Binding-site contacts:
Ligand atom O3 contacts residue LYS91 of chain 1.B at 2.8 Å (salt-bridge).
Ligand atom C2 contacts residue ASN90 of chain 1.B at 4.0 Å.
Ligand atom O3 contacts residue GLN56 of chain 1.B at 2.8 Å (h-bond).
Ligand atom C6 contacts residue GLN56 of chain 1.B at 3.5 Å.
Ligand atom C1 contacts residue GLN56 of chain 1.B at 4.3 Å.
Ligand atom O3 contacts residue GLU51 of chain 1.B at 4.0 Å.
Ligand atom C3 contacts residue ASN90 of chain 1.B at 3.7 Å.
Ligand atom C5 contacts residue TRP88 of chain 1.B at 3.6 Å (hydrophobic).
Ligand atom O2 contacts residue ASN90 of chain 1.B at 2.9 Å (h-bond).
Ligand atom O6 contacts residue GLN61 of chain 1.B at 3.0 Å (h-bond).
Ligand atom O6 contacts residue ARG13 of chain 1.B at 4.0 Å.
Ligand atom C3 contacts residue GLU51 of chain 1.B at 4.3 Å.
Ligand atom O3 contacts residue TRP88 of chain 1.B at 3.6 Å.
Ligand atom C3 contacts residue TRP88 of chain 1.B at 3.6 Å (hydrophobic).
Ligand atom O4 contacts residue GLN56 of chain 1.B at 4.1 Å.
Ligand atom C7 contacts residue ILE58 of chain 1.B at 4.3 Å (hydrophobic).
Ligand atom C4 contacts residue GLU51 of chain 1.B at 3.4 Å.
Ligand atom O2 contacts residue LYS91 of chain 1.B at 4.4 Å.
Ligand atom C4 contacts residue TRP88 of chain 1.B at 3.5 Å (hydrophobic).
Ligand atom C4 contacts residue GLN56 of chain 1.B at 4.3 Å.
Ligand atom C3 contacts residue GLN56 of chain 1.B at 3.6 Å.
Ligand atom O6 contacts residue TRP88 of chain 1.B at 4.0 Å.
Ligand atom C6 contacts residue GLN61 of chain 1.B at 3.9 Å.
Ligand atom C6 contacts residue TRP88 of chain 1.B at 3.6 Å (hydrophobic).
Ligand atom C5 contacts residue GLN56 of chain 1.B at 4.0 Å.
Ligand atom O6 contacts residue HIS57 of chain 1.B at 3.6 Å.
Ligand atom C2 contacts residue LYS91 of chain 1.B at 3.8 Å.
Ligand atom C6 contacts residue HIS57 of chain 1.B at 3.6 Å.
Ligand atom O4 contacts residue LYS91 of chain 1.B at 3.0 Å (salt-bridge).
Ligand atom O6 contacts residue ASN14 of chain 1.B at 4.2 Å.
Ligand atom C8 contacts residue ILE58 of chain 1.B at 3.7 Å (hydrophobic).
Ligand atom O4 contacts residue GLN56 of chain 1.B at 3.2 Å.
Ligand atom C3 contacts residue LYS91 of chain 1.B at 3.6 Å.
Ligand atom O5 contacts residue GLN56 of chain 1.B at 3.3 Å (h-bond).
Ligand atom C4 contacts residue LYS91 of chain 1.B at 3.9 Å.
Ligand atom O6 contacts residue GLN56 of chain 1.B at 2.9 Å (h-bond).
Ligand atom O3 contacts residue ASN90 of chain 1.B at 2.7 Å (h-bond).
Ligand atom O4 contacts residue GLU51 of chain 1.B at 2.7 Å (salt-bridge).

This protein binds this small molecule.
Small molecule (SMILES): CC(=O)N[C@H]1[C@H](O[C@H]2[C@@H](O)[C@@H](CO)OC[C@@H]2O)O[C@H](CO)[C@@H](O[C@@H]2O[C@H](CO)[C@H](O)[C@H](O)[C@H]2O)[C@@H]1O

Sequence of chain 1.B:
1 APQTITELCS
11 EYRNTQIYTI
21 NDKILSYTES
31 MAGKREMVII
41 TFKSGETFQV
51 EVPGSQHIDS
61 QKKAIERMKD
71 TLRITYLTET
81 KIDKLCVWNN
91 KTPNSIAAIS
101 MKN